Sequence of chain 41.A:
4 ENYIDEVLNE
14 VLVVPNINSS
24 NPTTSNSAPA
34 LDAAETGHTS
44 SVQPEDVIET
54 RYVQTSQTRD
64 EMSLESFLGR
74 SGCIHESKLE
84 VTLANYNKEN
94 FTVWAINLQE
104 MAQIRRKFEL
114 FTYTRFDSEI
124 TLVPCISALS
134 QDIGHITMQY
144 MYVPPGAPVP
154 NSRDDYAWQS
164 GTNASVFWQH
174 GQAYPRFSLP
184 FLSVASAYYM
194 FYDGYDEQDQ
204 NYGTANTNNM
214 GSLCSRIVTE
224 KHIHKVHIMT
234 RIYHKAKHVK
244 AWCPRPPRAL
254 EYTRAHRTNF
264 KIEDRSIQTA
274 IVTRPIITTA

A protein and the small-molecule ligand that binds it are described below.
Small molecule (SMILES): CCOc1noc2cc(OCCC3CCN(c4ccc(C)nn4)CC3)ccc12

Binding-site contacts:
Ligand atom C18 contacts residue LEU182 of chain 41.A at 3.2 Å (hydrophobic).
Ligand atom N08 contacts residue LEU101 of chain 41.A at 3.8 Å.
Ligand atom C03 contacts residue ASN211 of chain 41.A at 3.1 Å.
Ligand atom O26 contacts residue PHE180 of chain 41.A at 3.7 Å.
Ligand atom N07 contacts residue LEU101 of chain 41.A at 3.7 Å.
Ligand atom C25 contacts residue PHE180 of chain 41.A at 3.5 Å (hydrophobic).
Ligand atom C17 contacts residue LEU182 of chain 41.A at 3.7 Å (hydrophobic).
Ligand atom C28 contacts residue TYR143 of chain 41.A at 3.4 Å (hydrophobic).
Ligand atom O16 contacts residue ILE99 of chain 41.A at 3.6 Å.
Ligand atom C01 contacts residue THR207 of chain 41.A at 2.9 Å.
Ligand atom C28 contacts residue MET144 of chain 41.A at 3.8 Å (hydrophobic).
Ligand atom C27 contacts residue PHE180 of chain 41.A at 3.2 Å (hydrophobic).
Ligand atom C28 contacts residue TYR145 of chain 41.A at 3.3 Å (hydrophobic).
Ligand atom C22 contacts residue ILE99 of chain 41.A at 3.9 Å (hydrophobic).
Ligand atom C14 contacts residue HIS237 of chain 41.A at 3.5 Å.
Ligand atom C09 contacts residue TYR191 of chain 41.A at 3.6 Å (hydrophobic).
Ligand atom C22 contacts residue ILE123 of chain 41.A at 3.6 Å (hydrophobic).
Ligand atom C13 contacts residue MET213 of chain 41.A at 3.4 Å (hydrophobic).
Ligand atom O26 contacts residue TYR145 of chain 41.A at 3.2 Å.
Ligand atom C09 contacts residue LEU101 of chain 41.A at 3.8 Å (hydrophobic).
Ligand atom C17 contacts residue ILE99 of chain 41.A at 3.8 Å (hydrophobic).
Ligand atom C19 contacts residue TYR145 of chain 41.A at 3.2 Å (hydrophobic).
Ligand atom C10 contacts residue TYR191 of chain 41.A at 3.7 Å (hydrophobic).
Ligand atom C18 contacts residue ILE99 of chain 41.A at 3.8 Å (hydrophobic).
Ligand atom N06 contacts residue LEU101 of chain 41.A at 3.2 Å.
Ligand atom C28 contacts residue ALA167 of chain 41.A at 3.1 Å (hydrophobic).
Ligand atom C21 contacts residue ILE123 of chain 41.A at 3.8 Å (hydrophobic).
Ligand atom C01 contacts residue TYR192 of chain 41.A at 2.9 Å (hydrophobic).
Ligand atom C04 contacts residue ASN211 of chain 41.A at 3.4 Å.
Ligand atom C15 contacts residue LEU182 of chain 41.A at 3.7 Å (hydrophobic).
Ligand atom C15 contacts residue ILE123 of chain 41.A at 3.6 Å (hydrophobic).
Ligand atom C19 contacts residue LEU182 of chain 41.A at 3.6 Å (hydrophobic).
Ligand atom N24 contacts residue PHE180 of chain 41.A at 3.6 Å.
Ligand atom C14 contacts residue SER121 of chain 41.A at 3.5 Å.
Ligand atom C04 contacts residue MET213 of chain 41.A at 3.9 Å (hydrophobic).
Ligand atom C18 contacts residue TYR145 of chain 41.A at 3.8 Å (hydrophobic).
Ligand atom N24 contacts residue LEU216 of chain 41.A at 3.5 Å.
Ligand atom C05 contacts residue LEU101 of chain 41.A at 3.9 Å (hydrophobic).
Ligand atom C12 contacts residue ILE99 of chain 41.A at 3.7 Å (hydrophobic).
Ligand atom O23 contacts residue LEU216 of chain 41.A at 3.7 Å.